The protein below binds the small molecule below.
Small molecule (SMILES): CC(=O)N[C@@H]1[C@@H](O)[C@H](O)[C@@H](CO)O[C@H]1O

Binding-site contacts:
Ligand atom O5 contacts residue ASN603 of chain 1.C at 2.5 Å (h-bond).
Ligand atom C3 contacts residue ASN603 of chain 1.C at 3.7 Å.
Ligand atom C1 contacts residue ASN603 of chain 1.C at 1.4 Å.
Ligand atom C1 contacts residue THR604 of chain 1.C at 4.1 Å.
Ligand atom O7 contacts residue ASN603 of chain 1.C at 3.4 Å (h-bond).
Ligand atom C2 contacts residue THR604 of chain 1.C at 4.5 Å.
Ligand atom C4 contacts residue ASN603 of chain 1.C at 4.3 Å.
Ligand atom N2 contacts residue ASN603 of chain 1.C at 2.7 Å (h-bond).
Ligand atom N2 contacts residue THR604 of chain 1.C at 4.0 Å.
Ligand atom C8 contacts residue ASN603 of chain 1.C at 4.0 Å.
Ligand atom C2 contacts residue ASN603 of chain 1.C at 2.4 Å.
Ligand atom C7 contacts residue ASN603 of chain 1.C at 3.2 Å.
Ligand atom C5 contacts residue ASN603 of chain 1.C at 3.8 Å.

Sequence of chain 1.C:
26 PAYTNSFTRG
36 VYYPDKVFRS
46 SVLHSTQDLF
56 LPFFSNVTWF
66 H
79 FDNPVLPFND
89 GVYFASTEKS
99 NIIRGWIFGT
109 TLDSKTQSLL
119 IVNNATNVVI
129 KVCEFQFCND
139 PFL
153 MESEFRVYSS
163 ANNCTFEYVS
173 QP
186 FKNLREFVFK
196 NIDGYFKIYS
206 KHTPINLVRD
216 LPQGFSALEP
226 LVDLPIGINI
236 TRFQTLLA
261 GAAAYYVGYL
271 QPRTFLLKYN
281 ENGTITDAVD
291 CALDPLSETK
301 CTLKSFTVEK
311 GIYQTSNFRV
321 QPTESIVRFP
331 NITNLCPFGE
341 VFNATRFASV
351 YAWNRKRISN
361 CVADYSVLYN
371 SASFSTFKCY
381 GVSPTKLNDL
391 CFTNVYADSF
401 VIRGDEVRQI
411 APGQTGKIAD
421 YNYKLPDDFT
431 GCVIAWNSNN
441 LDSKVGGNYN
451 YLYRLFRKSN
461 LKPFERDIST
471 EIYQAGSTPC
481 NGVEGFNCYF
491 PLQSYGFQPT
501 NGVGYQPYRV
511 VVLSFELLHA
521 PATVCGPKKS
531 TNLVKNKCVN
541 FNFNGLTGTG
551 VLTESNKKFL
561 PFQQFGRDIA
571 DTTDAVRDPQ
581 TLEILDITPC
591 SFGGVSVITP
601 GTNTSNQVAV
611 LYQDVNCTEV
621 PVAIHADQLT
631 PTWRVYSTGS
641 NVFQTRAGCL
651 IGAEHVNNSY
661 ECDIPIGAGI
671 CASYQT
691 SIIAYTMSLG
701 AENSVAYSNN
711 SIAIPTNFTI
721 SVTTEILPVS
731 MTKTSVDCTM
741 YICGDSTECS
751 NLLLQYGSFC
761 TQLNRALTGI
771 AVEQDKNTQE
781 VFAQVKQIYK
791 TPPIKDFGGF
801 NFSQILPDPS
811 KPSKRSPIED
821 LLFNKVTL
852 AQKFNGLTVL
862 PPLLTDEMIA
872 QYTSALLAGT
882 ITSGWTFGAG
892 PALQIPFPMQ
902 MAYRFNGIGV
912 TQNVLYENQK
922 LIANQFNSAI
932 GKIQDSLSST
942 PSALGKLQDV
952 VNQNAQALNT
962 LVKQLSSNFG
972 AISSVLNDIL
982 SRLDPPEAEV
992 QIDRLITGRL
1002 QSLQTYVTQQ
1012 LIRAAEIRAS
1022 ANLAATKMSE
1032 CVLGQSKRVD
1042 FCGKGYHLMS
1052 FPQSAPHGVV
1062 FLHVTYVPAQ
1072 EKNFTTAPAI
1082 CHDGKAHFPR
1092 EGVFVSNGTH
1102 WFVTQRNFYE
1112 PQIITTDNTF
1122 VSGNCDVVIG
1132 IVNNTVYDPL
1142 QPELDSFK